Binding-site contacts:
Ligand atom C2 contacts residue A3 of chain 51.B at 3.5 Å.
Ligand atom O3' contacts residue ARG19 of chain 51.A at 3.6 Å (salt-bridge).
Ligand atom C4' contacts residue ARG15 of chain 51.A at 3.3 Å.
Ligand atom C4 contacts residue A1 of chain 51.B at 3.4 Å.
Ligand atom C5 contacts residue ARG19 of chain 51.A at 2.9 Å.
Ligand atom C4' contacts residue ARG19 of chain 51.A at 3.7 Å.
Ligand atom C1' contacts residue ARG19 of chain 51.A at 4.3 Å.
Ligand atom OP1 contacts residue LYS18 of chain 51.A at 3.7 Å.
Ligand atom C4 contacts residue A3 of chain 51.B at 3.6 Å.
Ligand atom P contacts residue ARG19 of chain 51.A at 2.8 Å.
Ligand atom O4' contacts residue ARG19 of chain 51.A at 3.9 Å.
Ligand atom OP1 contacts residue ARG15 of chain 51.A at 2.5 Å.
Ligand atom O3' contacts residue ARG15 of chain 51.A at 3.1 Å (salt-bridge).
Ligand atom OP1 contacts residue ARG19 of chain 51.A at 4.1 Å.
Ligand atom N3 contacts residue A2 of chain 51.B at 3.7 Å.
Ligand atom C5' contacts residue ARG15 of chain 51.A at 2.5 Å.
Ligand atom OP2 contacts residue ARG19 of chain 51.A at 2.1 Å (salt-bridge).
Ligand atom C2 contacts residue A1 of chain 51.B at 3.1 Å.
Ligand atom C3' contacts residue ARG15 of chain 51.A at 3.8 Å.
Ligand atom OP1 contacts residue MET14 of chain 51.A at 3.8 Å.
Ligand atom O2 contacts residue A3 of chain 51.B at 3.2 Å.
Ligand atom O4 contacts residue A1 of chain 51.B at 3.0 Å (h-bond).
Ligand atom N1 contacts residue ARG19 of chain 51.A at 3.9 Å.
Ligand atom OP2 contacts residue ARG15 of chain 51.A at 2.5 Å.
Ligand atom C5' contacts residue ARG19 of chain 51.A at 3.2 Å.
Ligand atom C3' contacts residue ARG19 of chain 51.A at 3.4 Å.
Ligand atom O4 contacts residue A3 of chain 51.B at 2.8 Å (h-bond).
Ligand atom O2 contacts residue A1 of chain 51.B at 2.7 Å (h-bond).
Ligand atom C4 contacts residue ARG19 of chain 51.A at 3.9 Å.
Ligand atom O5' contacts residue ARG19 of chain 51.A at 2.1 Å (salt-bridge).
Ligand atom P contacts residue ARG15 of chain 51.A at 3.1 Å.
Ligand atom C2' contacts residue ARG19 of chain 51.A at 3.6 Å.
Ligand atom N3 contacts residue A3 of chain 51.B at 2.8 Å (h-bond).
Ligand atom C2 contacts residue A2 of chain 51.B at 3.9 Å.
Ligand atom OP2 contacts residue ALA16 of chain 51.A at 4.1 Å.
Ligand atom N3 contacts residue A1 of chain 51.B at 2.7 Å (h-bond).
Ligand atom C6 contacts residue ARG19 of chain 51.A at 2.7 Å.
Ligand atom O5' contacts residue ARG15 of chain 51.A at 3.6 Å.
Ligand atom O2 contacts residue A2 of chain 51.B at 3.7 Å.
Ligand atom N1 contacts residue A3 of chain 51.B at 4.3 Å.

Sequence of chain 51.A:
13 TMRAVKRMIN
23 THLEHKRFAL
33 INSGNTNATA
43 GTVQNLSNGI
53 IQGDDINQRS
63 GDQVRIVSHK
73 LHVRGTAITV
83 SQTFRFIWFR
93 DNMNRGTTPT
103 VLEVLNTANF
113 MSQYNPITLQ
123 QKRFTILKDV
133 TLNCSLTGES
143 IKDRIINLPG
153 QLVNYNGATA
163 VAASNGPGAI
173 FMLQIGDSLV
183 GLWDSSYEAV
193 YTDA

A protein and the small-molecule ligand that binds it are described below.
Small molecule (SMILES): O=c1ccn([C@@H]2O[C@H](CO[P](=O)(O)O[C@H]3[C@@H](O)[C@H](n4ccc(=O)[nH]c4=O)O[C@@H]3CO[P](=O)(O)O[C@H]3[C@@H](O)[C@H](n4ccc(=O)[nH]c4=O)O[C@@H]3CO[P](=O)(O)O[C@H]3[C@@H](O)[C@H](n4ccc(=O)[nH]c4=O)O[C@@H]3COP(=O)=O)[C@@H](O)[C@H]2O)c(=O)[nH]1